Binding-site contacts:
Ligand atom C2 contacts residue ALA197 of chain 1.A at 3.5 Å (hydrophobic).
Ligand atom C14 contacts residue ALA77 of chain 1.A at 3.6 Å (hydrophobic).
Ligand atom C15 contacts residue THR169 of chain 1.A at 4.1 Å.
Ligand atom N10 contacts residue MET131 of chain 1.A at 3.9 Å.
Ligand atom C5 contacts residue ASP137 of chain 1.A at 3.7 Å.
Ligand atom N9 contacts residue PHE156 of chain 1.A at 3.8 Å.
Ligand atom C13 contacts residue MET131 of chain 1.A at 3.8 Å (hydrophobic).
Ligand atom N1 contacts residue ALA197 of chain 1.A at 3.9 Å.
Ligand atom C12 contacts residue GLY195 of chain 1.A at 3.7 Å.
Ligand atom N9 contacts residue VAL167 of chain 1.A at 3.7 Å.
Ligand atom C13 contacts residue GLY195 of chain 1.A at 3.5 Å.
Ligand atom C8 contacts residue LEU159 of chain 1.A at 3.7 Å (hydrophobic).
Ligand atom C15 contacts residue TYR193 of chain 1.A at 3.9 Å (hydrophobic).
Ligand atom N7 contacts residue LEU158 of chain 1.A at 3.6 Å.
Ligand atom N1 contacts residue LEU126 of chain 1.A at 3.6 Å.
Ligand atom C11 contacts residue MET131 of chain 1.A at 4.1 Å (hydrophobic).
Ligand atom C11 contacts residue VAL167 of chain 1.A at 3.9 Å (hydrophobic).
Ligand atom C6 contacts residue VAL167 of chain 1.A at 3.8 Å (hydrophobic).
Ligand atom C8 contacts residue ASP137 of chain 1.A at 3.4 Å.
Ligand atom N3 contacts residue ALA197 of chain 1.A at 4.0 Å.
Ligand atom C4 contacts residue LEU159 of chain 1.A at 4.0 Å (hydrophobic).
Ligand atom C14 contacts residue VAL116 of chain 1.A at 4.1 Å (hydrophobic).
Ligand atom C15 contacts residue ALA79 of chain 1.A at 4.1 Å (hydrophobic).
Ligand atom N7 contacts residue LEU159 of chain 1.A at 2.9 Å (h-bond).
Ligand atom C8 contacts residue PHE156 of chain 1.A at 3.6 Å (hydrophobic).
Ligand atom C12 contacts residue ASP137 of chain 1.A at 3.4 Å.
Ligand atom N10 contacts residue VAL167 of chain 1.A at 3.7 Å.
Ligand atom C6 contacts residue ASP137 of chain 1.A at 3.9 Å.
Ligand atom C15 contacts residue MET131 of chain 1.A at 4.0 Å (hydrophobic).
Ligand atom C12 contacts residue VAL167 of chain 1.A at 3.9 Å (hydrophobic).
Ligand atom C14 contacts residue GLY195 of chain 1.A at 3.9 Å.
Ligand atom C15 contacts residue GLY195 of chain 1.A at 4.1 Å.
Ligand atom C14 contacts residue MET131 of chain 1.A at 4.0 Å (hydrophobic).
Ligand atom N9 contacts residue ASP137 of chain 1.A at 2.6 Å (salt-bridge).
Ligand atom C11 contacts residue ASP137 of chain 1.A at 3.8 Å.
Ligand atom N10 contacts residue ASP137 of chain 1.A at 3.0 Å (salt-bridge).
Ligand atom C2 contacts residue LEU126 of chain 1.A at 3.7 Å (hydrophobic).
Ligand atom C11 contacts residue GLY195 of chain 1.A at 4.0 Å.
Ligand atom C12 contacts residue MET131 of chain 1.A at 3.8 Å (hydrophobic).
Ligand atom C5 contacts residue VAL167 of chain 1.A at 3.7 Å (hydrophobic).

Sequence of chain 1.A:
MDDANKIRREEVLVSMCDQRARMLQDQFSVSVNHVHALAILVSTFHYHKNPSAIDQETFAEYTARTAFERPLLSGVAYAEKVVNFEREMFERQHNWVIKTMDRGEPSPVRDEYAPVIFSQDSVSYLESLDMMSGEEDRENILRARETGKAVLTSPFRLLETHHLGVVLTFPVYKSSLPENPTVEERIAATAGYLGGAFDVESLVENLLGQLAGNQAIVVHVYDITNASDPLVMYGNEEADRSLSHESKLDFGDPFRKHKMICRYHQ

This protein binds this small molecule.
Small molecule (SMILES): CC(C)=CCNc1ncnc2[nH]cnc12